Sequence of chain 2.A:
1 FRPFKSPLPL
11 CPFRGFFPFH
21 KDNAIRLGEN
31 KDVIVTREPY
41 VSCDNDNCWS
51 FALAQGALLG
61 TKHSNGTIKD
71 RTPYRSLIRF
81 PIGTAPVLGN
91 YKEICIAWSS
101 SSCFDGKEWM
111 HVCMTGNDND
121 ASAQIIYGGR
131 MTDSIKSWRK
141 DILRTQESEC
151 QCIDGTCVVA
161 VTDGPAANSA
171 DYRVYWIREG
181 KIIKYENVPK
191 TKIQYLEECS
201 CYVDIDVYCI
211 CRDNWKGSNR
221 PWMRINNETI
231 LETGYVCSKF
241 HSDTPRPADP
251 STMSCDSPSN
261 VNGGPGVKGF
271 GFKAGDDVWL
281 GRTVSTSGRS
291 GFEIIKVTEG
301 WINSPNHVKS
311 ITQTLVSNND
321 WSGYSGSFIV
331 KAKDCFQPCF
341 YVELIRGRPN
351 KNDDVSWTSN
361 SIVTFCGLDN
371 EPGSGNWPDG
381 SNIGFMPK

The small molecule below binds the protein below.
Small molecule (SMILES): CC(=O)N[C@H]1[C@H](O[C@H]2[C@H](O)[C@@H](NC(C)=O)CO[C@@H]2CO[C@@H]2O[C@@H](C)[C@@H](O)[C@@H](O)[C@@H]2O)O[C@H](CO)[C@@H](O)[C@@H]1O

Binding-site contacts:
Ligand atom C2 contacts residue SER356 of chain 2.A at 4.4 Å.
Ligand atom C1 contacts residue SER356 of chain 2.A at 4.0 Å.
Ligand atom O5 contacts residue ASN65 of chain 2.A at 2.4 Å (h-bond).
Ligand atom C8 contacts residue ASN65 of chain 2.A at 4.5 Å.
Ligand atom C8 contacts residue SER356 of chain 2.A at 3.6 Å.
Ligand atom C7 contacts residue ASN65 of chain 2.A at 3.4 Å.
Ligand atom C7 contacts residue SER356 of chain 2.A at 3.8 Å.
Ligand atom C3 contacts residue PHE385 of chain 3.A at 4.4 Å (hydrophobic).
Ligand atom N2 contacts residue SER356 of chain 2.A at 3.5 Å.
Ligand atom C8 contacts residue LYS388 of chain 2.A at 3.7 Å.
Ligand atom O7 contacts residue ASN65 of chain 2.A at 3.6 Å.
Ligand atom C1 contacts residue ASN65 of chain 2.A at 1.4 Å.
Ligand atom C5 contacts residue ASN65 of chain 2.A at 3.6 Å.
Ligand atom N2 contacts residue ASN65 of chain 2.A at 2.8 Å (h-bond).
Ligand atom C4 contacts residue PHE385 of chain 3.A at 4.3 Å (hydrophobic).
Ligand atom C2 contacts residue ASN65 of chain 2.A at 2.4 Å.
Ligand atom O3 contacts residue PHE385 of chain 3.A at 4.2 Å.
Ligand atom C4 contacts residue ASN65 of chain 2.A at 4.2 Å.
Ligand atom C3 contacts residue ASN65 of chain 2.A at 3.8 Å.

Sequence of chain 3.A:
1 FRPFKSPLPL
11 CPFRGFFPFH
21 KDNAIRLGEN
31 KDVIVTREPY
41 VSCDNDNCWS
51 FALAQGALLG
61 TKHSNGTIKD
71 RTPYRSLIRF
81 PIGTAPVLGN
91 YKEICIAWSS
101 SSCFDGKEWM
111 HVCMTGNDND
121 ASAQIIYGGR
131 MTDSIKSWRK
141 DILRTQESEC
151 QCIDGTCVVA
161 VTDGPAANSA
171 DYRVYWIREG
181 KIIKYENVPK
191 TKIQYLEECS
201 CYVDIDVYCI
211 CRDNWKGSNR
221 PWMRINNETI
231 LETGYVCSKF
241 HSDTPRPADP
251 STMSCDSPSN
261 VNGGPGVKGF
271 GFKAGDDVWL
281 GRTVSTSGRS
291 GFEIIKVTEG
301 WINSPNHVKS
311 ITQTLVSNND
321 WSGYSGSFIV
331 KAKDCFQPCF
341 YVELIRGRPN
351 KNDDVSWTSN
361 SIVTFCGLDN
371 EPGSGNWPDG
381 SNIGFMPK